A small-molecule ligand and the protein it binds are described below.
Small molecule (SMILES): CC(=O)N[C@@H]1[C@@H](O)[C@H](O)[C@@H](CO)O[C@H]1O

Binding-site contacts:
Ligand atom C1 contacts residue ASN308 of chain 1.B at 1.4 Å.
Ligand atom O5 contacts residue ASN308 of chain 1.B at 2.4 Å (h-bond).
Ligand atom C5 contacts residue ASN308 of chain 1.B at 3.7 Å.
Ligand atom C2 contacts residue ASN308 of chain 1.B at 2.5 Å.
Ligand atom C1 contacts residue TRP364 of chain 1.B at 4.2 Å (hydrophobic).
Ligand atom C3 contacts residue ASN308 of chain 1.B at 3.8 Å.
Ligand atom C7 contacts residue ASN308 of chain 1.B at 4.0 Å.
Ligand atom C8 contacts residue ASN308 of chain 1.B at 4.5 Å.
Ligand atom C4 contacts residue ASN308 of chain 1.B at 4.2 Å.
Ligand atom O7 contacts residue ASN308 of chain 1.B at 4.5 Å.
Ligand atom N2 contacts residue ASN308 of chain 1.B at 3.0 Å (h-bond).

Sequence of chain 1.B:
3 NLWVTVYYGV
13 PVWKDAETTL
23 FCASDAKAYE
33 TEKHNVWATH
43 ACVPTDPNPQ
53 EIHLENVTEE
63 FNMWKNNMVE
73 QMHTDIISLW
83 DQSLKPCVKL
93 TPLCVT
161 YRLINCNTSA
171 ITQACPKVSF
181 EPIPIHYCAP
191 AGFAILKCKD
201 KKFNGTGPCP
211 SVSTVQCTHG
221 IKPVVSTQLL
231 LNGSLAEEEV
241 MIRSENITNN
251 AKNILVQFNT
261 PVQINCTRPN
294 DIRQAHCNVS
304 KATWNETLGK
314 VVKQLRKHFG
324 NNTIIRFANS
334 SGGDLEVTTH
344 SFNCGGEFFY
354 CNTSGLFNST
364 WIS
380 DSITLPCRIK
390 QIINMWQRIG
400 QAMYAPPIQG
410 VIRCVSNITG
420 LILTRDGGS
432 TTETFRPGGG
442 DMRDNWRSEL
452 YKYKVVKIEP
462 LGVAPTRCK